Binding-site contacts:
Ligand atom C3 contacts residue CYS173 of chain 1.A at 4.1 Å (hydrophobic).
Ligand atom C1 contacts residue GLN174 of chain 1.A at 4.2 Å.
Ligand atom N1 contacts residue GLY196 of chain 1.A at 3.4 Å (h-bond).
Ligand atom C5 contacts residue GLY194 of chain 1.A at 4.3 Å.
Ligand atom C4 contacts residue TRP193 of chain 1.A at 4.1 Å (hydrophobic).
Ligand atom C2 contacts residue VAL191 of chain 1.A at 4.2 Å (hydrophobic).
Ligand atom C4 contacts residue GLY194 of chain 1.A at 4.3 Å.
Ligand atom C5 contacts residue ASP171 of chain 1.A at 3.8 Å.
Ligand atom C2 contacts residue CYS173 of chain 1.A at 3.5 Å (hydrophobic).
Ligand atom C3 contacts residue SER192 of chain 1.A at 4.2 Å.
Ligand atom N1 contacts residue TRP193 of chain 1.A at 4.2 Å.
Ligand atom C3 contacts residue SER172 of chain 1.A at 4.0 Å.
Ligand atom N1 contacts residue CYS197 of chain 1.A at 4.4 Å.
Ligand atom C3 contacts residue TRP193 of chain 1.A at 4.1 Å (hydrophobic).
Ligand atom C3 contacts residue VAL191 of chain 1.A at 3.6 Å (hydrophobic).
Ligand atom C5 contacts residue GLY196 of chain 1.A at 4.4 Å.
Ligand atom C2 contacts residue SER192 of chain 1.A at 4.2 Å.
Ligand atom C4 contacts residue SER172 of chain 1.A at 3.5 Å.
Ligand atom N1 contacts residue ASP171 of chain 1.A at 2.8 Å (salt-bridge).
Ligand atom C1 contacts residue SO41 of chain 1.E at 3.3 Å.
Ligand atom N1 contacts residue GLY204 of chain 1.A at 4.1 Å.
Ligand atom C4 contacts residue CYS173 of chain 1.A at 3.9 Å (hydrophobic).
Ligand atom N1 contacts residue GLY194 of chain 1.A at 4.1 Å.
Ligand atom C1 contacts residue SER177 of chain 1.A at 4.0 Å.
Ligand atom C4 contacts residue GLY196 of chain 1.A at 4.3 Å.
Ligand atom C5 contacts residue TRP193 of chain 1.A at 3.5 Å (hydrophobic).
Ligand atom C2 contacts residue SER177 of chain 1.A at 3.5 Å.
Ligand atom C5 contacts residue GLY204 of chain 1.A at 4.2 Å.
Ligand atom C2 contacts residue SO41 of chain 1.E at 3.9 Å.
Ligand atom C1 contacts residue SER192 of chain 1.A at 4.4 Å.
Ligand atom N1 contacts residue SER172 of chain 1.A at 3.2 Å (h-bond).
Ligand atom C1 contacts residue CYS173 of chain 1.A at 4.3 Å (hydrophobic).
Ligand atom C5 contacts residue SER172 of chain 1.A at 3.2 Å.
Ligand atom C2 contacts residue GLN174 of chain 1.A at 4.1 Å.

Sequence of chain 1.A:
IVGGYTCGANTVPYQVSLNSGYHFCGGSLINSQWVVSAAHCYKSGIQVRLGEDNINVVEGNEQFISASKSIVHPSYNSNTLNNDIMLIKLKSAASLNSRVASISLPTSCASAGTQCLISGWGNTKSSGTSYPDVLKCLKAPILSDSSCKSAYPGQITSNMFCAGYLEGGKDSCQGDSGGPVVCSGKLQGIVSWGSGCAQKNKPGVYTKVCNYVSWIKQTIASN

This small molecule binds to this protein.
Small molecule (SMILES): CCCCCN